Sequence of chain 1.B:
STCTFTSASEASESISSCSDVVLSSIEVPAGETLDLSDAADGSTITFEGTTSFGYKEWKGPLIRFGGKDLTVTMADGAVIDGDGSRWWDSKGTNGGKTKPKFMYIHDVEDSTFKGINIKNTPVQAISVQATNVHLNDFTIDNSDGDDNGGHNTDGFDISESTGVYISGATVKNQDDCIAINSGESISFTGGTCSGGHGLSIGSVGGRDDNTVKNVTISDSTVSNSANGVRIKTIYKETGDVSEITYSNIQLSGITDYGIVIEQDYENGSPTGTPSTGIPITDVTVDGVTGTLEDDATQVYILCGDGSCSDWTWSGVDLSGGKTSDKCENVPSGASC

Binding-site contacts:
Ligand atom C3 contacts residue ASN214 of chain 1.B at 3.8 Å.
Ligand atom C1 contacts residue TYR165 of chain 1.B at 4.4 Å (hydrophobic).
Ligand atom C6 contacts residue SER187 of chain 1.B at 4.3 Å.
Ligand atom C8 contacts residue TYR165 of chain 1.B at 4.2 Å (hydrophobic).
Ligand atom O7 contacts residue SER185 of chain 1.B at 3.0 Å (h-bond).
Ligand atom C1 contacts residue ASN214 of chain 1.B at 1.5 Å.
Ligand atom C4 contacts residue ASN214 of chain 1.B at 4.2 Å.
Ligand atom C4 contacts residue TYR165 of chain 1.B at 4.4 Å (hydrophobic).
Ligand atom N2 contacts residue TYR165 of chain 1.B at 3.9 Å.
Ligand atom C8 contacts residue SER187 of chain 1.B at 4.3 Å.
Ligand atom C2 contacts residue SER185 of chain 1.B at 3.7 Å.
Ligand atom C5 contacts residue ASN214 of chain 1.B at 3.7 Å.
Ligand atom C7 contacts residue SER185 of chain 1.B at 4.0 Å.
Ligand atom C2 contacts residue ASN214 of chain 1.B at 2.4 Å.
Ligand atom O7 contacts residue ASN214 of chain 1.B at 3.1 Å (h-bond).
Ligand atom C6 contacts residue TYR165 of chain 1.B at 3.8 Å (hydrophobic).
Ligand atom C1 contacts residue SER185 of chain 1.B at 3.7 Å.
Ligand atom O5 contacts residue SER185 of chain 1.B at 3.9 Å.
Ligand atom C7 contacts residue ASN214 of chain 1.B at 3.2 Å.
Ligand atom O5 contacts residue TYR165 of chain 1.B at 4.5 Å.
Ligand atom O6 contacts residue SER187 of chain 1.B at 3.6 Å.
Ligand atom C8 contacts residue ASN214 of chain 1.B at 4.3 Å.
Ligand atom N2 contacts residue SER185 of chain 1.B at 4.3 Å.
Ligand atom O6 contacts residue THR216 of chain 1.B at 3.9 Å.
Ligand atom O6 contacts residue ILE186 of chain 1.B at 4.5 Å.
Ligand atom N2 contacts residue ASN214 of chain 1.B at 2.8 Å (h-bond).
Ligand atom O5 contacts residue ASN214 of chain 1.B at 2.4 Å (h-bond).

This protein binds this small molecule.
Small molecule (SMILES): CC(=O)N[C@H]1[C@H](O[C@H]2[C@H](O)[C@@H](NC(C)=O)CO[C@@H]2CO)O[C@H](CO)[C@@H](O[C@@H]2O[C@H](CO[C@H]3O[C@H](CO[C@H]4O[C@H](CO)[C@@H](O)[C@H](O)[C@@H]4O)[C@@H](O)[C@H](O[C@H]4O[C@H](CO)[C@@H](O)[C@H](O)[C@@H]4O)[C@@H]3O)[C@@H](O)[C@H](O)[C@@H]2O)[C@@H]1O